Sequence of chain 1.A:
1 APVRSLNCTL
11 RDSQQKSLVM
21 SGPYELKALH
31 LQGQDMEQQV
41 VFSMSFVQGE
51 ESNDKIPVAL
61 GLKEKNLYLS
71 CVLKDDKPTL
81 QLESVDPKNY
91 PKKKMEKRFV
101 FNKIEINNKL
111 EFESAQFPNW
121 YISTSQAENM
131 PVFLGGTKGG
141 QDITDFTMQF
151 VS

Binding-site contacts:
Ligand atom N1 contacts residue LEU110 of chain 1.A at 3.3 Å.
Ligand atom C6 contacts residue GLU105 of chain 1.A at 3.7 Å.
Ligand atom C1 contacts residue GLU105 of chain 1.A at 3.4 Å.
Ligand atom N contacts residue LEU110 of chain 1.A at 4.0 Å.
Ligand atom C11 contacts residue MET148 of chain 1.A at 3.5 Å (hydrophobic).
Ligand atom C10 contacts residue MET148 of chain 1.A at 4.2 Å (hydrophobic).
Ligand atom C8 contacts residue ASN108 of chain 1.A at 3.7 Å.
Ligand atom C10 contacts residue THR147 of chain 1.A at 3.9 Å.
Ligand atom C2 contacts residue PHE150 of chain 1.A at 3.9 Å (hydrophobic).
Ligand atom N2 contacts residue MET148 of chain 1.A at 3.0 Å (h-bond).
Ligand atom C11 contacts residue LEU110 of chain 1.A at 3.6 Å (hydrophobic).
Ligand atom O contacts residue MET148 of chain 1.A at 4.2 Å.
Ligand atom C3 contacts residue MET148 of chain 1.A at 4.0 Å (hydrophobic).
Ligand atom N2 contacts residue THR147 of chain 1.A at 3.4 Å.
Ligand atom C9 contacts residue LYS109 of chain 1.A at 4.2 Å.
Ligand atom C7 contacts residue GLU105 of chain 1.A at 3.7 Å.
Ligand atom N1 contacts residue GLU105 of chain 1.A at 3.0 Å (salt-bridge).
Ligand atom C2 contacts residue MET148 of chain 1.A at 3.7 Å (hydrophobic).
Ligand atom C3 contacts residue PHE150 of chain 1.A at 3.9 Å (hydrophobic).
Ligand atom C8 contacts residue GLU105 of chain 1.A at 3.7 Å.
Ligand atom C contacts residue GLU105 of chain 1.A at 3.5 Å.
Ligand atom N contacts residue GLU105 of chain 1.A at 2.5 Å (salt-bridge).
Ligand atom C1 contacts residue LYS103 of chain 1.A at 3.8 Å.
Ligand atom C10 contacts residue ASN108 of chain 1.A at 3.4 Å.
Ligand atom C7 contacts residue LEU110 of chain 1.A at 3.8 Å (hydrophobic).
Ligand atom N2 contacts residue PHE146 of chain 1.A at 4.4 Å.
Ligand atom C4 contacts residue LYS103 of chain 1.A at 4.3 Å.
Ligand atom N contacts residue LYS103 of chain 1.A at 4.0 Å.
Ligand atom O contacts residue PHE150 of chain 1.A at 3.7 Å.
Ligand atom C contacts residue LEU110 of chain 1.A at 4.0 Å (hydrophobic).
Ligand atom C2 contacts residue LYS103 of chain 1.A at 3.9 Å.
Ligand atom C11 contacts residue THR147 of chain 1.A at 4.4 Å.
Ligand atom C3 contacts residue LYS103 of chain 1.A at 4.2 Å.
Ligand atom C9 contacts residue ASN108 of chain 1.A at 2.8 Å.
Ligand atom C5 contacts residue LYS103 of chain 1.A at 4.2 Å.
Ligand atom C6 contacts residue LYS103 of chain 1.A at 3.8 Å.
Ligand atom C4 contacts residue PHE46 of chain 1.A at 3.6 Å (hydrophobic).
Ligand atom N2 contacts residue LEU110 of chain 1.A at 4.4 Å.
Ligand atom C8 contacts residue LYS109 of chain 1.A at 4.4 Å.
Ligand atom C3 contacts residue PHE46 of chain 1.A at 3.9 Å (hydrophobic).

A protein and the small-molecule ligand that binds it are described below.
Small molecule (SMILES): O=C(Nc1ccccc1)Nc1cccnc1